Binding-site contacts:
Ligand atom O34 contacts residue ASN174 of chain 1.A at 3.6 Å (h-bond).
Ligand atom C1 contacts residue SER181 of chain 1.A at 4.3 Å.
Ligand atom C15 contacts residue TRP151 of chain 1.A at 3.7 Å (hydrophobic).
Ligand atom C9 contacts residue TRP151 of chain 1.A at 4.1 Å (hydrophobic).
Ligand atom C60 contacts residue TRP151 of chain 1.A at 4.1 Å (hydrophobic).
Ligand atom O34 contacts residue ALA176 of chain 1.A at 3.7 Å.
Ligand atom C60 contacts residue ASN174 of chain 1.A at 4.2 Å.
Ligand atom C0 contacts residue PRO146 of chain 1.A at 4.2 Å (hydrophobic).
Ligand atom C18 contacts residue TRP151 of chain 1.A at 4.0 Å (hydrophobic).
Ligand atom C1 contacts residue PRO146 of chain 1.A at 4.3 Å (hydrophobic).
Ligand atom C0 contacts residue ALA180 of chain 1.A at 4.4 Å (hydrophobic).
Ligand atom C30 contacts residue ASN174 of chain 1.A at 4.2 Å.
Ligand atom C36 contacts residue ARG153 of chain 1.A at 3.8 Å.
Ligand atom O49 contacts residue GLU155 of chain 1.A at 3.5 Å (salt-bridge).
Ligand atom C21 contacts residue TRP151 of chain 1.A at 3.7 Å (hydrophobic).
Ligand atom C42 contacts residue ASP154 of chain 1.A at 4.2 Å.
Ligand atom C12 contacts residue ALA180 of chain 1.A at 4.1 Å (hydrophobic).
Ligand atom C9 contacts residue ALA180 of chain 1.A at 4.3 Å (hydrophobic).
Ligand atom C40 contacts residue ASN174 of chain 1.A at 4.3 Å.
Ligand atom O63 contacts residue HIS150 of chain 1.A at 3.8 Å.
Ligand atom C41 contacts residue ASP154 of chain 1.A at 4.2 Å.
Ligand atom C12 contacts residue TYR177 of chain 1.A at 4.1 Å (hydrophobic).
Ligand atom N33 contacts residue ASN174 of chain 1.A at 4.0 Å.
Ligand atom C60 contacts residue HIS150 of chain 1.A at 4.0 Å.
Ligand atom C24 contacts residue ALA176 of chain 1.A at 4.4 Å (hydrophobic).
Ligand atom C1 contacts residue TYR177 of chain 1.A at 3.8 Å (hydrophobic).
Ligand atom C1 contacts residue ALA180 of chain 1.A at 3.9 Å (hydrophobic).
Ligand atom O49 contacts residue ASN174 of chain 1.A at 4.3 Å.
Ligand atom C37 contacts residue ASN174 of chain 1.A at 4.2 Å.
Ligand atom C0 contacts residue ILE184 of chain 1.A at 4.3 Å (hydrophobic).
Ligand atom C41 contacts residue GLU155 of chain 1.A at 3.7 Å.
Ligand atom O49 contacts residue ARG153 of chain 1.A at 3.9 Å.
Ligand atom O51 contacts residue GLU155 of chain 1.A at 4.0 Å.
Ligand atom O63 contacts residue TRP151 of chain 1.A at 3.9 Å.
Ligand atom O53 contacts residue GLU155 of chain 1.A at 4.1 Å.
Ligand atom O47 contacts residue ASN174 of chain 1.A at 3.6 Å.
Ligand atom O49 contacts residue ASP154 of chain 1.A at 3.0 Å (salt-bridge).
Ligand atom C60 contacts residue ARG153 of chain 1.A at 4.0 Å.
Ligand atom C36 contacts residue ASN174 of chain 1.A at 3.8 Å.
Ligand atom C40 contacts residue ASP154 of chain 1.A at 3.4 Å.

The small molecule below binds the protein below.
Small molecule (SMILES): CCCCCCCCCC(=O)N(CCO)C[C@@H](O)[C@@H](O)[C@@H](O)[C@@H](O)CO

Sequence of chain 1.A:
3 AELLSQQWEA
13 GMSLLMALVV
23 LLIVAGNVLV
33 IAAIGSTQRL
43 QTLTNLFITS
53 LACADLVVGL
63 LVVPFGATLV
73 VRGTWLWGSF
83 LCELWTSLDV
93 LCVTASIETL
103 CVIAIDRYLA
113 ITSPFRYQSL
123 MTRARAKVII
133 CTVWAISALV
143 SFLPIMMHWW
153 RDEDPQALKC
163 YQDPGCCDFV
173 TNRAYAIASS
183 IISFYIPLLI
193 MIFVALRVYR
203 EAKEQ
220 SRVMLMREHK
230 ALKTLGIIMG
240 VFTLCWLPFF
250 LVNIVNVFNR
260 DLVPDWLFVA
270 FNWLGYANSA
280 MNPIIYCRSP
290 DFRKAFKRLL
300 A